This protein binds this small molecule.
Small molecule (SMILES): Nc1ncnc2c1ncn2[C@H]1C[C@H](O)[C@@H](COP(=O)(O)O)O1

Sequence of chain 3.F:
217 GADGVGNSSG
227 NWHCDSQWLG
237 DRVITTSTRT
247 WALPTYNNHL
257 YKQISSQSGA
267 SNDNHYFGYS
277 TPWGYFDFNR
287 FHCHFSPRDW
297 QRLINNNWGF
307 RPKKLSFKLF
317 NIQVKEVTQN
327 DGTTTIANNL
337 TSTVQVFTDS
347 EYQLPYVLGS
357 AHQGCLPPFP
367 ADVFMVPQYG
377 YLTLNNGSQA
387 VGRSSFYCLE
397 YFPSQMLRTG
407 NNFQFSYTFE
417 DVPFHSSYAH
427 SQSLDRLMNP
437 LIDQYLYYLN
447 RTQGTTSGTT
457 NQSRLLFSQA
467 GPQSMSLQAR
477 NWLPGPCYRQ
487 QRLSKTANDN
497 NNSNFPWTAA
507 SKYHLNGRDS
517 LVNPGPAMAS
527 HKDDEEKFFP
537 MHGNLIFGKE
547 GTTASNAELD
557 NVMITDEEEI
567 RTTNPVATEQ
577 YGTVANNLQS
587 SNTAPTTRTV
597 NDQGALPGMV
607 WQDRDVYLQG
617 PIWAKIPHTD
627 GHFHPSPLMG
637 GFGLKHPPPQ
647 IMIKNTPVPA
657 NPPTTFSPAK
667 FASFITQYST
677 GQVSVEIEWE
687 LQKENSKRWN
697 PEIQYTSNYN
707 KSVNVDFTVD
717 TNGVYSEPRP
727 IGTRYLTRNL

Binding-site contacts:
Ligand atom N6 contacts residue PRO633 of chain 3.F at 4.2 Å.
Ligand atom N6 contacts residue PHE638 of chain 3.F at 3.8 Å.
Ligand atom C2 contacts residue GLY639 of chain 3.F at 3.9 Å.
Ligand atom O2P contacts residue HIS628 of chain 3.F at 3.8 Å.
Ligand atom O2P contacts residue PRO631 of chain 3.F at 3.8 Å.
Ligand atom N9 contacts residue HIS630 of chain 3.F at 3.8 Å.
Ligand atom C6 contacts residue PRO631 of chain 3.F at 3.6 Å (hydrophobic).
Ligand atom O2P contacts residue PHE629 of chain 3.F at 3.4 Å (h-bond).
Ligand atom C8 contacts residue ASP609 of chain 3.F at 4.4 Å.
Ligand atom C5 contacts residue SER632 of chain 3.F at 4.4 Å.
Ligand atom C6 contacts residue PRO419 of chain 3.F at 4.3 Å (hydrophobic).
Ligand atom N1 contacts residue PRO419 of chain 3.F at 4.2 Å.
Ligand atom N7 contacts residue HIS630 of chain 3.F at 3.6 Å.
Ligand atom N9 contacts residue PRO419 of chain 3.F at 4.2 Å.
Ligand atom C1' contacts residue HIS630 of chain 3.F at 3.8 Å.
Ligand atom N1 contacts residue GLY639 of chain 3.F at 3.1 Å (h-bond).
Ligand atom N1 contacts residue PRO631 of chain 3.F at 3.8 Å.
Ligand atom O4' contacts residue PRO631 of chain 3.F at 4.1 Å.
Ligand atom N1 contacts residue VAL418 of chain 3.F at 3.8 Å.
Ligand atom C6 contacts residue GLY639 of chain 3.F at 3.8 Å.
Ligand atom N6 contacts residue PRO631 of chain 3.F at 3.8 Å.
Ligand atom C2' contacts residue PRO419 of chain 3.F at 4.0 Å (hydrophobic).
Ligand atom O4' contacts residue HIS630 of chain 3.F at 4.2 Å.
Ligand atom N6 contacts residue GLY637 of chain 3.F at 4.0 Å.
Ligand atom C2 contacts residue PRO631 of chain 3.F at 4.3 Å (hydrophobic).
Ligand atom O5' contacts residue PRO631 of chain 3.F at 4.0 Å.
Ligand atom C5 contacts residue PRO419 of chain 3.F at 4.2 Å (hydrophobic).
Ligand atom N6 contacts residue VAL418 of chain 3.F at 3.8 Å.
Ligand atom N6 contacts residue GLY639 of chain 3.F at 2.9 Å (h-bond).
Ligand atom O5' contacts residue PHE629 of chain 3.F at 3.9 Å.
Ligand atom P contacts residue PHE629 of chain 3.F at 4.4 Å.
Ligand atom C8 contacts residue HIS630 of chain 3.F at 3.1 Å.
Ligand atom N6 contacts residue SER632 of chain 3.F at 4.0 Å.
Ligand atom C5 contacts residue PRO631 of chain 3.F at 4.1 Å (hydrophobic).
Ligand atom C2 contacts residue PRO419 of chain 3.F at 4.2 Å (hydrophobic).
Ligand atom N7 contacts residue SER632 of chain 3.F at 3.8 Å.
Ligand atom N3 contacts residue PRO419 of chain 3.F at 4.2 Å.
Ligand atom C6 contacts residue VAL418 of chain 3.F at 4.0 Å (hydrophobic).
Ligand atom C4 contacts residue PRO419 of chain 3.F at 4.0 Å (hydrophobic).
Ligand atom N7 contacts residue ASP609 of chain 3.F at 4.1 Å.